A small-molecule ligand and the protein it binds are described below.
Small molecule (SMILES): C[C@H](NC(=O)[C@H](Cc1ccc(OCc2ccccc2)cc1)NC(=O)OC(C)(C)C)C(=O)N[C@@H](C[C@]1(O)C(=O)Nc2ccccc21)C(=O)NCc1ccccc1

Sequence of chain 1.Z:
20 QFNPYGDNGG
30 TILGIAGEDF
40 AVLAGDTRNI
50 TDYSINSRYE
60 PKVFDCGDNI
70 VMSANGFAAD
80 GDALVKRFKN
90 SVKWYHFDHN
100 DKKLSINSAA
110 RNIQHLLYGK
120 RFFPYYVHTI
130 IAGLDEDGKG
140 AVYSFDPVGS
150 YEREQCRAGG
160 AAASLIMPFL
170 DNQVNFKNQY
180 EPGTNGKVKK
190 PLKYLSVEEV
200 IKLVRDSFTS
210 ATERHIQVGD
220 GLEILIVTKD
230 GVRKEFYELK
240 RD

Sequence of chain 1.Y:
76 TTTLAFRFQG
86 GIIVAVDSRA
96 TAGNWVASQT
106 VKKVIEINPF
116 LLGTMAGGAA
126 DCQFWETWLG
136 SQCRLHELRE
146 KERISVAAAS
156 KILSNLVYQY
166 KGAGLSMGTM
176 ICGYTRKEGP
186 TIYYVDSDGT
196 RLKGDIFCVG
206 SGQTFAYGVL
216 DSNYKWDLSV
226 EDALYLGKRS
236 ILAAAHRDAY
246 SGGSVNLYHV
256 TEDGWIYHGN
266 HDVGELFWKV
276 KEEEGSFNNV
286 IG

Binding-site contacts:
Ligand atom N contacts residue MES1 of chain 1.FA at 3.4 Å (h-bond).
Ligand atom C3 contacts residue ALA124 of chain 1.Y at 3.6 Å (hydrophobic).
Ligand atom CA contacts residue GLY122 of chain 1.Y at 3.4 Å.
Ligand atom C5 contacts residue MET120 of chain 1.Y at 3.6 Å (hydrophobic).
Ligand atom CZ3 contacts residue GLY123 of chain 1.Y at 3.6 Å.
Ligand atom OD1 contacts residue THR96 of chain 1.Y at 3.0 Å (h-bond).
Ligand atom CE3 contacts residue GLY123 of chain 1.Y at 3.5 Å.
Ligand atom CB contacts residue GLY122 of chain 1.Y at 3.6 Å.
Ligand atom CE2 contacts residue TYR125 of chain 1.Z at 3.5 Å (hydrophobic).
Ligand atom C contacts residue THR96 of chain 1.Y at 3.4 Å.
Ligand atom N contacts residue ASP145 of chain 1.Z at 2.5 Å (salt-bridge).
Ligand atom C3 contacts residue VAL106 of chain 1.Y at 3.2 Å (hydrophobic).
Ligand atom CB contacts residue MES1 of chain 1.FA at 3.5 Å.
Ligand atom O1 contacts residue PRO146 of chain 1.Z at 3.4 Å.
Ligand atom C2 contacts residue HIS127 of chain 1.Z at 3.7 Å.
Ligand atom O contacts residue ALA124 of chain 1.Y at 3.2 Å (h-bond).
Ligand atom C49 contacts residue TYR125 of chain 1.Z at 3.2 Å (hydrophobic).
Ligand atom C contacts residue ASP145 of chain 1.Z at 3.3 Å.
Ligand atom OD1 contacts residue GLY98 of chain 1.Y at 3.1 Å (h-bond).
Ligand atom O contacts residue ALA97 of chain 1.Y at 3.6 Å.
Ligand atom O contacts residue THR96 of chain 1.Y at 3.0 Å (h-bond).
Ligand atom N contacts residue GLY122 of chain 1.Y at 2.7 Å (h-bond).
Ligand atom C contacts residue THR76 of chain 1.Y at 3.0 Å.
Ligand atom CA contacts residue ASP145 of chain 1.Z at 3.5 Å.
Ligand atom CD1 contacts residue THR96 of chain 1.Y at 3.7 Å.
Ligand atom C contacts residue GLY122 of chain 1.Y at 3.4 Å.
Ligand atom CB contacts residue ASP145 of chain 1.Z at 3.4 Å.
Ligand atom O contacts residue ALA95 of chain 1.Y at 3.3 Å.
Ligand atom N contacts residue THR96 of chain 1.Y at 2.6 Å (h-bond).
Ligand atom OG contacts residue MES1 of chain 1.FA at 2.7 Å (h-bond).
Ligand atom C contacts residue PRO146 of chain 1.Z at 3.5 Å (hydrophobic).
Ligand atom C contacts residue MES1 of chain 1.FA at 3.7 Å.
Ligand atom OH contacts residue PRO123 of chain 1.Z at 3.3 Å.
Ligand atom C4 contacts residue VAL106 of chain 1.Y at 3.6 Å (hydrophobic).
Ligand atom C2 contacts residue ALA124 of chain 1.Y at 3.6 Å (hydrophobic).
Ligand atom CA contacts residue ASP145 of chain 1.Z at 3.2 Å.
Ligand atom OD1 contacts residue ALA97 of chain 1.Y at 3.6 Å.
Ligand atom O1 contacts residue ASP145 of chain 1.Z at 3.3 Å (salt-bridge).
Ligand atom CA contacts residue THR96 of chain 1.Y at 3.2 Å.
Ligand atom CE1 contacts residue PRO146 of chain 1.Z at 3.7 Å (hydrophobic).